Binding-site contacts:
Ligand atom N contacts residue MET89 of chain 1.D at 3.1 Å (h-bond).
Ligand atom O23 contacts residue ILE107 of chain 1.D at 3.3 Å (h-bond).
Ligand atom NA2 contacts residue VAL97 of chain 1.D at 2.9 Å.
Ligand atom O24 contacts residue GLU173 of chain 1.D at 2.6 Å (salt-bridge).
Ligand atom C8 contacts residue ARG90 of chain 1.D at 3.1 Å.
Ligand atom N18 contacts residue HIS108 of chain 1.D at 3.1 Å (h-bond).
Ligand atom C19 contacts residue ILE107 of chain 1.D at 3.6 Å (hydrophobic).
Ligand atom C12 contacts residue ILE91 of chain 1.D at 3.6 Å (hydrophobic).
Ligand atom N3 contacts residue VAL139 of chain 1.D at 3.4 Å.
Ligand atom OT contacts residue ARG64 of chain 1.D at 2.9 Å (salt-bridge).
Ligand atom P29 contacts residue GLY11 of chain 1.D at 3.5 Å.
Ligand atom O31 contacts residue GLY11 of chain 1.D at 3.5 Å (h-bond).
Ligand atom C contacts residue ARG64 of chain 1.D at 3.5 Å.
Ligand atom O contacts residue ARG64 of chain 1.D at 3.2 Å (salt-bridge).
Ligand atom O26 contacts residue GLY87 of chain 1.D at 3.6 Å.
Ligand atom C15 contacts residue MET89 of chain 1.D at 3.5 Å (hydrophobic).
Ligand atom CG contacts residue MET89 of chain 1.D at 3.1 Å (hydrophobic).
Ligand atom C16 contacts residue MET89 of chain 1.D at 3.1 Å (hydrophobic).
Ligand atom C8 contacts residue ILE91 of chain 1.D at 3.6 Å (hydrophobic).
Ligand atom N1 contacts residue LEU92 of chain 1.D at 3.1 Å (h-bond).
Ligand atom O32 contacts residue GLY11 of chain 1.D at 2.8 Å (h-bond).
Ligand atom C27 contacts residue GLY87 of chain 1.D at 3.6 Å.
Ligand atom NA2 contacts residue LEU92 of chain 1.D at 2.9 Å (h-bond).
Ligand atom O23 contacts residue GLU173 of chain 1.D at 3.2 Å (salt-bridge).
Ligand atom OT contacts residue ILE91 of chain 1.D at 2.7 Å (h-bond).
Ligand atom O31 contacts residue ASN10 of chain 1.D at 3.7 Å.
Ligand atom C17 contacts residue ILE91 of chain 1.D at 3.6 Å (hydrophobic).
Ligand atom N21 contacts residue ILE107 of chain 1.D at 3.6 Å (h-bond).
Ligand atom O30 contacts residue SER12 of chain 1.D at 3.3 Å (h-bond).
Ligand atom O17 contacts residue ILE91 of chain 1.D at 3.5 Å.
Ligand atom O31 contacts residue SER12 of chain 1.D at 2.6 Å (h-bond).
Ligand atom C7 contacts residue PHE88 of chain 1.D at 3.5 Å (hydrophobic).
Ligand atom O30 contacts residue ASN13 of chain 1.D at 3.0 Å (h-bond).
Ligand atom P29 contacts residue SER12 of chain 1.D at 3.5 Å.
Ligand atom O23 contacts residue PRO109 of chain 1.D at 3.3 Å.
Ligand atom OT contacts residue ARG90 of chain 1.D at 3.3 Å.
Ligand atom C24 contacts residue GLU173 of chain 1.D at 3.4 Å.
Ligand atom O20 contacts residue PRO109 of chain 1.D at 3.4 Å.
Ligand atom C7 contacts residue ARG90 of chain 1.D at 3.5 Å.
Ligand atom C20 contacts residue PRO109 of chain 1.D at 3.3 Å (hydrophobic).

This small molecule binds to this protein.
Small molecule (SMILES): Nc1nc(O)c2cc(C[C@@](O)(CNCC(=O)N[C@@H]3O[C@H](COP(=O)(O)O)[C@@H](O)[C@H]3O)c3ccc(C(=O)N[C@@H](CCC(=O)O)C(=O)O)cc3)ccc2n1

Sequence of chain 1.D:
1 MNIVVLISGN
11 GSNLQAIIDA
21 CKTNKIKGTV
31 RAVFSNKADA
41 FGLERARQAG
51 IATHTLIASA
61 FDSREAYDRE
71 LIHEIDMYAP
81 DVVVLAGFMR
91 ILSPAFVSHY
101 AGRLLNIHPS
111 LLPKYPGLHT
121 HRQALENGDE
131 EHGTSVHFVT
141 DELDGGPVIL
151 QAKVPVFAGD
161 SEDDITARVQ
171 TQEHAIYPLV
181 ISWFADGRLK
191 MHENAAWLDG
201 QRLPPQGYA